Binding-site contacts:
Ligand atom C4 contacts residue ASN616 of chain 1.C at 4.3 Å.
Ligand atom O5 contacts residue ASN616 of chain 1.C at 2.4 Å (h-bond).
Ligand atom C8 contacts residue ASN616 of chain 1.C at 4.5 Å.
Ligand atom O7 contacts residue ASN616 of chain 1.C at 3.6 Å.
Ligand atom C5 contacts residue ASN616 of chain 1.C at 3.7 Å.
Ligand atom C1 contacts residue ASN616 of chain 1.C at 1.4 Å.
Ligand atom C3 contacts residue ASN616 of chain 1.C at 3.8 Å.
Ligand atom C2 contacts residue ASN616 of chain 1.C at 2.5 Å.
Ligand atom N2 contacts residue ASN616 of chain 1.C at 2.9 Å (h-bond).
Ligand atom C7 contacts residue ASN616 of chain 1.C at 3.4 Å.

This small molecule binds to this protein.
Small molecule (SMILES): CC(=O)N[C@@H]1[C@@H](O)[C@H](O)[C@@H](CO)O[C@H]1O

Sequence of chain 1.C:
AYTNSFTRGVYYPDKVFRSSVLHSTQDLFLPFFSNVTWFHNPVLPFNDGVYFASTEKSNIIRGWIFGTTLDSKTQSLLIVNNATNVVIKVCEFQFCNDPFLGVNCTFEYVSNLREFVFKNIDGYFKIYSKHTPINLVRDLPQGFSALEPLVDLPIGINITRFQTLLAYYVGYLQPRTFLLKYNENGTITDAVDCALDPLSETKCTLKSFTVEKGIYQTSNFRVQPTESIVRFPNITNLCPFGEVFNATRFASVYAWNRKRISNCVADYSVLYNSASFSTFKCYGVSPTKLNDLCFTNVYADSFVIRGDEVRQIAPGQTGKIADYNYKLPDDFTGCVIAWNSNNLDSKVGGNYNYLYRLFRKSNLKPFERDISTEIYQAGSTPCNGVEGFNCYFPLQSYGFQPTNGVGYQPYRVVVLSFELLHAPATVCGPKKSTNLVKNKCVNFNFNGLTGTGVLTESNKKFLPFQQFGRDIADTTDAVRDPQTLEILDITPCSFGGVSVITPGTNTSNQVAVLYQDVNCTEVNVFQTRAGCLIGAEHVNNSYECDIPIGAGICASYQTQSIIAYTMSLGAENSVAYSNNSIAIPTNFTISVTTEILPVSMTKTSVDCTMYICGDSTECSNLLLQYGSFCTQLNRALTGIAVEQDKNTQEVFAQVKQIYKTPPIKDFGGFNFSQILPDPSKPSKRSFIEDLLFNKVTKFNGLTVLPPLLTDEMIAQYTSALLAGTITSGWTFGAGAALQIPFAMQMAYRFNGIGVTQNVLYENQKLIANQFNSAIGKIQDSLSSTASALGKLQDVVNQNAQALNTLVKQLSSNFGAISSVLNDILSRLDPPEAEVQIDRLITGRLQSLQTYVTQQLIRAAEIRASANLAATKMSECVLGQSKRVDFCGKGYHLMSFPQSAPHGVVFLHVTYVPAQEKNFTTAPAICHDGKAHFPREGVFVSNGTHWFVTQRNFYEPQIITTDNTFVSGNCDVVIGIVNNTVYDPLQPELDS